Binding-site contacts:
Ligand atom C7 contacts residue PRO214 of chain 1.G at 4.5 Å (hydrophobic).
Ligand atom C8 contacts residue ASN235 of chain 1.I at 4.4 Å.
Ligand atom C2 contacts residue ASN235 of chain 1.I at 2.4 Å.
Ligand atom C7 contacts residue ASN235 of chain 1.I at 3.4 Å.
Ligand atom C1 contacts residue ASN235 of chain 1.I at 1.4 Å.
Ligand atom C1 contacts residue ARG162 of chain 1.I at 3.7 Å.
Ligand atom C8 contacts residue GLY233 of chain 1.I at 3.9 Å.
Ligand atom O7 contacts residue ASN235 of chain 1.I at 3.5 Å (h-bond).
Ligand atom C6 contacts residue ARG162 of chain 1.I at 3.9 Å.
Ligand atom C2 contacts residue GLY233 of chain 1.I at 4.5 Å.
Ligand atom C7 contacts residue GLY233 of chain 1.I at 4.2 Å.
Ligand atom C5 contacts residue ASN235 of chain 1.I at 3.7 Å.
Ligand atom N2 contacts residue ASN235 of chain 1.I at 2.8 Å (h-bond).
Ligand atom C5 contacts residue ARG162 of chain 1.I at 4.0 Å.
Ligand atom C8 contacts residue ASP234 of chain 1.I at 3.7 Å.
Ligand atom O5 contacts residue ARG162 of chain 1.I at 2.9 Å (salt-bridge).
Ligand atom O5 contacts residue ASN235 of chain 1.I at 2.4 Å (h-bond).
Ligand atom C4 contacts residue ASN235 of chain 1.I at 4.2 Å.
Ligand atom C3 contacts residue ASN235 of chain 1.I at 3.8 Å.
Ligand atom C8 contacts residue SER200 of chain 1.I at 4.0 Å.
Ligand atom N2 contacts residue GLY233 of chain 1.I at 3.5 Å (h-bond).
Ligand atom O7 contacts residue PRO214 of chain 1.G at 3.8 Å.

The protein below binds the small molecule below.
Small molecule (SMILES): CC(=O)N[C@@H]1[C@@H](O)[C@H](O)[C@@H](CO)O[C@H]1O

Sequence of chain 1.G:
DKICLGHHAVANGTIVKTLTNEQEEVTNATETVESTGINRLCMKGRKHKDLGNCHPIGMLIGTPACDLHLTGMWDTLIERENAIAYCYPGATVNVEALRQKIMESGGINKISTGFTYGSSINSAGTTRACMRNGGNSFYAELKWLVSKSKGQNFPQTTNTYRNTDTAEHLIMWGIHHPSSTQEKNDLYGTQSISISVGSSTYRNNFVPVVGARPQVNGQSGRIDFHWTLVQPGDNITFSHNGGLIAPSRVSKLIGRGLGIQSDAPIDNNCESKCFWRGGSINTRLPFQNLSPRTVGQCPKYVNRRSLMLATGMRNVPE

Sequence of chain 1.I:
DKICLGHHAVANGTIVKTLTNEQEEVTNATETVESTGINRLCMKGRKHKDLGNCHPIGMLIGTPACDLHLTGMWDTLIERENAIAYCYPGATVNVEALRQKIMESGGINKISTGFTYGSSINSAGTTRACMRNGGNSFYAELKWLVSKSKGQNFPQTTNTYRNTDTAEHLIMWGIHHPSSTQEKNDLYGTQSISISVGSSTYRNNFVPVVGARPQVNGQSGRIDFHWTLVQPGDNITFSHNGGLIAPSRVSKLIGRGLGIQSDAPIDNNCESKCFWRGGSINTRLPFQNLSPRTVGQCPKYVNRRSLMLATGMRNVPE